Sequence of chain 1.A:
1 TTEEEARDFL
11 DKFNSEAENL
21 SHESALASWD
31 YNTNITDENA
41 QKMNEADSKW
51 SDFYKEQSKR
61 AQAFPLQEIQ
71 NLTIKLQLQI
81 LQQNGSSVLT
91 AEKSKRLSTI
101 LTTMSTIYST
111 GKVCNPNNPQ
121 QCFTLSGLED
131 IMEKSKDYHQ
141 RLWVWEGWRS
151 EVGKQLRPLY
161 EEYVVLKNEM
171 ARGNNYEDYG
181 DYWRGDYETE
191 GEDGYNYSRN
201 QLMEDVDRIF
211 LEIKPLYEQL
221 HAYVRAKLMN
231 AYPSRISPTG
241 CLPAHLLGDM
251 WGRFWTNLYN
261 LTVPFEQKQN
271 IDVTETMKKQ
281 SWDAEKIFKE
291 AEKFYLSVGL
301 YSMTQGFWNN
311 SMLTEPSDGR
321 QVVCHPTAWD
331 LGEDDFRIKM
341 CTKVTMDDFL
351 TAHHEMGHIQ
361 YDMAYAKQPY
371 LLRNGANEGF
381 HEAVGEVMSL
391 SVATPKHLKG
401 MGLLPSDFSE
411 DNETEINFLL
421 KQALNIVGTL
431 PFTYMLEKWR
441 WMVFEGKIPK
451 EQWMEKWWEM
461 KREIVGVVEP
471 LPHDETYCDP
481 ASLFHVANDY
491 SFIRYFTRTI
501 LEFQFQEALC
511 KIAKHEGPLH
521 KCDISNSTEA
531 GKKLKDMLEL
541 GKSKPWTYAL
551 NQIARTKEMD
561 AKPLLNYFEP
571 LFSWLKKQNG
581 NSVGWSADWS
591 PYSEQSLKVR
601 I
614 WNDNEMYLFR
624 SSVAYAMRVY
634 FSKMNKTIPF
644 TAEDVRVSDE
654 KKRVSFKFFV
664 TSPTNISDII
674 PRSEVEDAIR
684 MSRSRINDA

Binding-site contacts:
Ligand atom O6 contacts residue THR73 of chain 1.A at 3.4 Å (h-bond).
Ligand atom N2 contacts residue ASN71 of chain 1.A at 3.0 Å (h-bond).
Ligand atom C6 contacts residue THR73 of chain 1.A at 4.2 Å.
Ligand atom C4 contacts residue ASN71 of chain 1.A at 4.3 Å.
Ligand atom C1 contacts residue THR73 of chain 1.A at 3.9 Å.
Ligand atom C1 contacts residue ASN71 of chain 1.A at 1.5 Å.
Ligand atom O5 contacts residue ASN71 of chain 1.A at 2.4 Å (h-bond).
Ligand atom C8 contacts residue ASN71 of chain 1.A at 4.4 Å.
Ligand atom C2 contacts residue ASN71 of chain 1.A at 2.5 Å.
Ligand atom C3 contacts residue ASN71 of chain 1.A at 3.9 Å.
Ligand atom O5 contacts residue THR73 of chain 1.A at 3.5 Å (h-bond).
Ligand atom C5 contacts residue ASN71 of chain 1.A at 3.8 Å.
Ligand atom O7 contacts residue ASN71 of chain 1.A at 3.1 Å (h-bond).
Ligand atom C5 contacts residue THR73 of chain 1.A at 3.9 Å.
Ligand atom C7 contacts residue ASN71 of chain 1.A at 3.2 Å.

A small-molecule ligand and the protein it binds are described below.
Small molecule (SMILES): CC(=O)N[C@@H]1[C@@H](O)[C@H](O)[C@@H](CO)O[C@H]1O